Sequence of chain 1.A:
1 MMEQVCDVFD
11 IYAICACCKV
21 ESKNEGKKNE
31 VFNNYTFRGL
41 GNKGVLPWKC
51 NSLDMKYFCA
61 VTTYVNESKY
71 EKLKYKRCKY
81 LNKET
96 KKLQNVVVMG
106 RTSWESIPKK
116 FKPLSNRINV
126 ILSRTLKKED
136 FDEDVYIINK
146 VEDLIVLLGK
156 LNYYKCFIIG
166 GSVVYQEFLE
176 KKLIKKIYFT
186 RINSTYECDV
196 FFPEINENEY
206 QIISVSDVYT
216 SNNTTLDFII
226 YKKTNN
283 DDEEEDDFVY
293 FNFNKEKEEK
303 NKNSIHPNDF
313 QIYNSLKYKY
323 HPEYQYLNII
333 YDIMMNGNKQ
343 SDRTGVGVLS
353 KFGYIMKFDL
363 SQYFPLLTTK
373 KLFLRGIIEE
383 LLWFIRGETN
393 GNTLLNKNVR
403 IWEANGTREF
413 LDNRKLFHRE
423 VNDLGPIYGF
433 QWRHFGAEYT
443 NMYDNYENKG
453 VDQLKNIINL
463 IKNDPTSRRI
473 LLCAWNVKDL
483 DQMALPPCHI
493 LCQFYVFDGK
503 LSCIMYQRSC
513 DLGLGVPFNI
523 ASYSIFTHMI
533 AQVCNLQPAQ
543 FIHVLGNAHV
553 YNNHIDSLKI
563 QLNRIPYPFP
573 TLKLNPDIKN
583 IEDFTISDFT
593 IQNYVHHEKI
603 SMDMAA

A protein and the small-molecule ligand that binds it are described below.
Small molecule (SMILES): CCc1nc(N)nc(N)c1-c1ccc(OCCCOc2ccc(-c3c(N)nc(N)nc3CC)cc2)cc1

Binding-site contacts:
Ligand atom C19 contacts residue NAP1 of chain 1.D at 3.3 Å.
Ligand atom N1 contacts residue PHE116 of chain 1.A at 3.5 Å.
Ligand atom C29 contacts residue NAP1 of chain 1.D at 3.5 Å.
Ligand atom C24 contacts residue NAP1 of chain 1.D at 2.9 Å.
Ligand atom C10 contacts residue MET55 of chain 1.A at 3.4 Å (hydrophobic).
Ligand atom C31 contacts residue ALA16 of chain 1.A at 3.7 Å (hydrophobic).
Ligand atom N37 contacts residue ASP54 of chain 1.A at 2.9 Å (salt-bridge).
Ligand atom C24 contacts residue LEU46 of chain 1.A at 3.8 Å (hydrophobic).
Ligand atom N30 contacts residue PHE58 of chain 1.A at 3.6 Å.
Ligand atom C31 contacts residue ASP54 of chain 1.A at 3.7 Å.
Ligand atom C33 contacts residue ASP54 of chain 1.A at 3.6 Å.
Ligand atom C31 contacts residue PHE58 of chain 1.A at 3.8 Å (hydrophobic).
Ligand atom N3 contacts residue PHE116 of chain 1.A at 3.4 Å.
Ligand atom N30 contacts residue CYS15 of chain 1.A at 3.2 Å.
Ligand atom N7 contacts residue PHE116 of chain 1.A at 3.1 Å.
Ligand atom N37 contacts residue THR185 of chain 1.A at 3.5 Å (h-bond).
Ligand atom C34 contacts residue ASP54 of chain 1.A at 3.5 Å.
Ligand atom C20 contacts residue NAP1 of chain 1.D at 3.0 Å.
Ligand atom C4 contacts residue PHE116 of chain 1.A at 3.6 Å (hydrophobic).
Ligand atom C23 contacts residue NAP1 of chain 1.D at 3.1 Å.
Ligand atom C35 contacts residue ASP54 of chain 1.A at 3.5 Å.
Ligand atom N36 contacts residue NAP1 of chain 1.D at 3.7 Å.
Ligand atom N36 contacts residue ILE164 of chain 1.A at 2.8 Å (h-bond).
Ligand atom N37 contacts residue CYS15 of chain 1.A at 3.1 Å (h-bond).
Ligand atom C18 contacts residue NAP1 of chain 1.D at 3.5 Å.
Ligand atom C22 contacts residue NAP1 of chain 1.D at 3.6 Å.
Ligand atom C19 contacts residue SER111 of chain 1.A at 3.2 Å.
Ligand atom C4 contacts residue MET55 of chain 1.A at 3.7 Å (hydrophobic).
Ligand atom C29 contacts residue PHE58 of chain 1.A at 3.7 Å (hydrophobic).
Ligand atom C2 contacts residue PHE116 of chain 1.A at 3.3 Å (hydrophobic).
Ligand atom C31 contacts residue CYS15 of chain 1.A at 3.5 Å (hydrophobic).
Ligand atom C25 contacts residue NAP1 of chain 1.D at 3.6 Å.
Ligand atom N30 contacts residue ILE14 of chain 1.A at 3.5 Å (h-bond).
Ligand atom N36 contacts residue ILE14 of chain 1.A at 2.8 Å (h-bond).
Ligand atom N30 contacts residue ALA16 of chain 1.A at 3.8 Å.
Ligand atom N32 contacts residue ASP54 of chain 1.A at 2.8 Å (salt-bridge).
Ligand atom N37 contacts residue ILE14 of chain 1.A at 3.8 Å.
Ligand atom C29 contacts residue ILE14 of chain 1.A at 3.6 Å (hydrophobic).
Ligand atom C20 contacts residue SER111 of chain 1.A at 3.6 Å.
Ligand atom N36 contacts residue TYR170 of chain 1.A at 3.0 Å (h-bond).